Sequence of chain 1.E:
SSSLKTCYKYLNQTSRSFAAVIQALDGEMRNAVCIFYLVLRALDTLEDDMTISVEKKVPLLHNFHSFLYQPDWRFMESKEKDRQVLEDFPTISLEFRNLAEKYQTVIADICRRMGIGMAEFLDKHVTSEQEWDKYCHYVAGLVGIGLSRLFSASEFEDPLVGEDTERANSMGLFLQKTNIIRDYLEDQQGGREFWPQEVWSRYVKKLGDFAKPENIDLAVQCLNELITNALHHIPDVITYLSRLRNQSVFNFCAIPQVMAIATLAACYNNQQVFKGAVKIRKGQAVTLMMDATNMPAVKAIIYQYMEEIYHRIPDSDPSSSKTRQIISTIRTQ

Binding-site contacts:
Ligand atom CAA contacts residue ASP53 of chain 1.E at 3.7 Å.
Ligand atom CAU contacts residue TYR46 of chain 1.E at 3.7 Å (hydrophobic).
Ligand atom CAB contacts residue ASN188 of chain 1.E at 3.4 Å.
Ligand atom CBG contacts residue VAL148 of chain 1.E at 3.6 Å (hydrophobic).
Ligand atom CBM contacts residue TYR46 of chain 1.E at 3.6 Å (hydrophobic).
Ligand atom CBL contacts residue SER24 of chain 1.E at 3.3 Å.
Ligand atom OAJ contacts residue ARG25 of chain 1.E at 3.0 Å (salt-bridge).
Ligand atom OAL contacts residue ARG25 of chain 1.E at 2.9 Å (salt-bridge).
Ligand atom CAV contacts residue TYR46 of chain 1.E at 3.7 Å (hydrophobic).
Ligand atom OAM contacts residue ARG25 of chain 1.E at 2.7 Å (salt-bridge).
Ligand atom CAR contacts residue SER26 of chain 1.E at 3.7 Å.
Ligand atom OAG contacts residue VAL148 of chain 1.E at 3.6 Å (h-bond).
Ligand atom OAK contacts residue SER26 of chain 1.E at 2.8 Å (h-bond).
Ligand atom OAM contacts residue THR23 of chain 1.E at 3.4 Å (h-bond).
Ligand atom OAP contacts residue ARG50 of chain 1.E at 2.9 Å (salt-bridge).
Ligand atom OBF contacts residue TYR46 of chain 1.E at 3.1 Å (h-bond).
Ligand atom CAE contacts residue ASN188 of chain 1.E at 3.7 Å.
Ligand atom CAW contacts residue TYR46 of chain 1.E at 3.6 Å (hydrophobic).
Ligand atom CBK contacts residue ARG25 of chain 1.E at 3.4 Å.
Ligand atom OAN contacts residue SER24 of chain 1.E at 2.5 Å (h-bond).
Ligand atom CAC contacts residue MET123 of chain 1.E at 3.5 Å (hydrophobic).
Ligand atom CAV contacts residue VAL152 of chain 1.E at 3.7 Å (hydrophobic).
Ligand atom OAK contacts residue SER24 of chain 1.E at 3.5 Å (h-bond).
Ligand atom CBL contacts residue TYR46 of chain 1.E at 3.6 Å (hydrophobic).
Ligand atom OBF contacts residue ARG50 of chain 1.E at 3.2 Å (salt-bridge).
Ligand atom OAN contacts residue PHE27 of chain 1.E at 3.4 Å.
Ligand atom CBV contacts residue ARG50 of chain 1.E at 3.6 Å.
Ligand atom OAH contacts residue SER26 of chain 1.E at 3.5 Å (h-bond).
Ligand atom OBE contacts residue ARG50 of chain 1.E at 3.4 Å (salt-bridge).
Ligand atom OAK contacts residue ARG25 of chain 1.E at 3.3 Å (salt-bridge).
Ligand atom CAF contacts residue TYR46 of chain 1.E at 3.5 Å (hydrophobic).
Ligand atom CBM contacts residue VAL152 of chain 1.E at 3.6 Å (hydrophobic).
Ligand atom CAX contacts residue ALA269 of chain 1.E at 3.6 Å (hydrophobic).
Ligand atom CAT contacts residue TYR46 of chain 1.E at 3.6 Å (hydrophobic).
Ligand atom CAZ contacts residue ARG50 of chain 1.E at 3.6 Å.
Ligand atom OAP contacts residue THR23 of chain 1.E at 2.7 Å (h-bond).
Ligand atom OAN contacts residue TYR46 of chain 1.E at 2.7 Å (h-bond).
Ligand atom CAC contacts residue VAL148 of chain 1.E at 3.4 Å (hydrophobic).
Ligand atom OAI contacts residue ARG50 of chain 1.E at 2.9 Å (salt-bridge).
Ligand atom CAB contacts residue ARG191 of chain 1.E at 3.4 Å.

This protein binds this small molecule.
Small molecule (SMILES): C=C(CC[C@]12O[C@H](C(=O)O)[C@@](O)(C(=O)O)[C@](C(=O)O)(O1)[C@H](OC(=O)/C=C/[C@@H](C)C[C@@H](C)CC)[C@H]2O)[C@@H](OC(C)=O)[C@H](C)Cc1ccccc1